A small-molecule ligand and the protein it binds are described below.
Small molecule (SMILES): O=c1ccn([C@@H]2O[C@H](CO[P](=O)(O)O[P](=O)(O)O[C@H]3O[C@H](CO)[C@H](O)[C@H](O)[C@H]3O)[C@@H](O)[C@H]2O)c(=O)[nH]1

Binding-site contacts:
Ligand atom O2 contacts residue THR180 of chain 1.E at 3.4 Å (h-bond).
Ligand atom C2 contacts residue TYR179 of chain 1.E at 3.6 Å (hydrophobic).
Ligand atom O1B contacts residue TYR335 of chain 1.E at 2.6 Å (h-bond).
Ligand atom C1' contacts residue ARG305 of chain 1.E at 3.4 Å.
Ligand atom O2' contacts residue FAD1 of chain 1.T at 3.4 Å.
Ligand atom N3 contacts residue PHE175 of chain 1.E at 2.9 Å (h-bond).
Ligand atom O1A contacts residue TYR209 of chain 1.E at 2.7 Å (h-bond).
Ligand atom C2 contacts residue PHE176 of chain 1.E at 3.5 Å (hydrophobic).
Ligand atom O6' contacts residue THR294 of chain 1.E at 3.4 Å (h-bond).
Ligand atom O3D contacts residue TRP184 of chain 1.E at 2.9 Å (h-bond).
Ligand atom O5D contacts residue VAL199 of chain 1.E at 3.6 Å.
Ligand atom O4' contacts residue FAD1 of chain 1.T at 2.9 Å (h-bond).
Ligand atom O2D contacts residue TRP184 of chain 1.E at 3.5 Å (h-bond).
Ligand atom O4 contacts residue ILE122 of chain 1.E at 3.6 Å.
Ligand atom O2B contacts residue ARG198 of chain 1.E at 3.5 Å (salt-bridge).
Ligand atom N3 contacts residue TYR179 of chain 1.E at 3.5 Å.
Ligand atom O4' contacts residue PHE210 of chain 1.E at 3.3 Å.
Ligand atom O2' contacts residue ARG198 of chain 1.E at 3.4 Å (salt-bridge).
Ligand atom O2B contacts residue TYR370 of chain 1.E at 2.9 Å (h-bond).
Ligand atom O2D contacts residue THR180 of chain 1.E at 2.8 Å (h-bond).
Ligand atom O3A contacts residue TYR370 of chain 1.E at 3.3 Å (h-bond).
Ligand atom O3' contacts residue PHE210 of chain 1.E at 3.1 Å.
Ligand atom O2 contacts residue PHE176 of chain 1.E at 3.1 Å.
Ligand atom O3B contacts residue ARG305 of chain 1.E at 2.9 Å (salt-bridge).
Ligand atom C6' contacts residue ARG305 of chain 1.E at 3.6 Å.
Ligand atom O5' contacts residue ARG305 of chain 1.E at 2.8 Å (salt-bridge).
Ligand atom C1' contacts residue FAD1 of chain 1.T at 3.5 Å.
Ligand atom O6' contacts residue HIS109 of chain 1.E at 3.0 Å (h-bond).
Ligand atom C5' contacts residue ARG305 of chain 1.E at 3.0 Å.
Ligand atom O4 contacts residue ASN296 of chain 1.E at 3.1 Å (h-bond).
Ligand atom C2 contacts residue PHE175 of chain 1.E at 3.6 Å (hydrophobic).
Ligand atom O2A contacts residue ARG198 of chain 1.E at 2.9 Å (salt-bridge).
Ligand atom C2D contacts residue THR180 of chain 1.E at 3.5 Å.
Ligand atom PB contacts residue TYR370 of chain 1.E at 3.5 Å.
Ligand atom O1B contacts residue ARG305 of chain 1.E at 3.6 Å (salt-bridge).
Ligand atom C5D contacts residue VAL195 of chain 1.E at 3.6 Å (hydrophobic).
Ligand atom O2 contacts residue TYR179 of chain 1.E at 3.4 Å.
Ligand atom C2' contacts residue FAD1 of chain 1.T at 3.4 Å.
Ligand atom O2 contacts residue PHE175 of chain 1.E at 3.3 Å (h-bond).
Ligand atom O4' contacts residue ILE86 of chain 1.E at 3.6 Å.

Sequence of chain 1.E:
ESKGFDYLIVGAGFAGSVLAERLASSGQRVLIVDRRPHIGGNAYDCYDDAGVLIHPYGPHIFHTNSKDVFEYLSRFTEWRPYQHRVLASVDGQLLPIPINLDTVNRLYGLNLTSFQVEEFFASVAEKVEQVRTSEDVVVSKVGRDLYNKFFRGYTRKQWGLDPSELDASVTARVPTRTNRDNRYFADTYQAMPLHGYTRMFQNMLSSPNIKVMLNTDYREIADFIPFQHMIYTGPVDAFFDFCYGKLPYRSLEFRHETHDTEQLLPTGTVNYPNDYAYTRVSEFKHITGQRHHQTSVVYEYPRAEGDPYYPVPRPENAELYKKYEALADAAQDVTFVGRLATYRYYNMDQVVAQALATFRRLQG